Sequence of chain 1.G:
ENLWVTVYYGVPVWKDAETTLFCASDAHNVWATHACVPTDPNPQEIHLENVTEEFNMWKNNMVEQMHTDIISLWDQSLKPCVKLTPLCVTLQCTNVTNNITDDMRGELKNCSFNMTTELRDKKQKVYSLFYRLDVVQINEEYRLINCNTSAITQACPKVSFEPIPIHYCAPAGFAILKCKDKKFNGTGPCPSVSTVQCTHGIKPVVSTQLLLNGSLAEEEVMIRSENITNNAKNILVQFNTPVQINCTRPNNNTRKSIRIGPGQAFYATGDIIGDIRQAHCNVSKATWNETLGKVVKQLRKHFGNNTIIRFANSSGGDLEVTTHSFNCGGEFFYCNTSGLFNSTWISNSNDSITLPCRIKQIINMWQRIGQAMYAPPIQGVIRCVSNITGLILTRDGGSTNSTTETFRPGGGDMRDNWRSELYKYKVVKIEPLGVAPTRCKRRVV

Binding-site contacts:
Ligand atom C3 contacts residue ASN122 of chain 1.G at 3.8 Å.
Ligand atom O7 contacts residue ASN122 of chain 1.G at 4.1 Å.
Ligand atom O3 contacts residue GLN100 of chain 1.G at 4.3 Å.
Ligand atom C1 contacts residue ASN122 of chain 1.G at 1.4 Å.
Ligand atom C7 contacts residue GLN100 of chain 1.G at 4.1 Å.
Ligand atom N2 contacts residue ASN122 of chain 1.G at 2.9 Å (h-bond).
Ligand atom O7 contacts residue THR98 of chain 1.G at 4.4 Å.
Ligand atom O7 contacts residue GLN100 of chain 1.G at 3.7 Å.
Ligand atom C8 contacts residue GLN100 of chain 1.G at 3.8 Å.
Ligand atom C8 contacts residue PHE121 of chain 1.G at 3.8 Å (hydrophobic).
Ligand atom C4 contacts residue ASN122 of chain 1.G at 4.2 Å.
Ligand atom C7 contacts residue ASN122 of chain 1.G at 3.7 Å.
Ligand atom C2 contacts residue ASN122 of chain 1.G at 2.4 Å.
Ligand atom C8 contacts residue SER120 of chain 1.G at 3.4 Å.
Ligand atom O5 contacts residue ASN122 of chain 1.G at 2.3 Å (h-bond).
Ligand atom C5 contacts residue ASN122 of chain 1.G at 3.6 Å.

A small-molecule ligand and the protein it binds are described below.
Small molecule (SMILES): CC(=O)N[C@H]1[C@H](O[C@H]2[C@H](O)[C@@H](NC(C)=O)CO[C@@H]2CO)O[C@H](CO)[C@@H](O)[C@@H]1O